Sequence of chain 1.I:
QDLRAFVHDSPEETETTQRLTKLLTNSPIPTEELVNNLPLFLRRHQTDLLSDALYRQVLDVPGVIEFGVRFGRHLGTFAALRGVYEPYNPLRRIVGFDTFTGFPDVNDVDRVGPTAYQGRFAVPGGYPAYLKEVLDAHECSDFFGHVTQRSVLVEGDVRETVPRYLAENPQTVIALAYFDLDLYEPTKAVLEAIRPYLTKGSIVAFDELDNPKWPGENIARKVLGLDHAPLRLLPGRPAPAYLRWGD

Binding-site contacts:
Ligand atom N contacts residue ASP216 of chain 1.I at 2.7 Å (salt-bridge).
Ligand atom OE2 contacts residue PHE130 of chain 1.I at 3.2 Å.
Ligand atom C contacts residue NA1 of chain 1.UA at 4.0 Å.
Ligand atom O contacts residue NA1 of chain 1.UA at 2.9 Å (h-bond).
Ligand atom CD contacts residue TRP223 of chain 1.I at 3.7 Å (hydrophobic).
Ligand atom C contacts residue ASP216 of chain 1.I at 4.0 Å.
Ligand atom N contacts residue NA1 of chain 1.UA at 4.0 Å.
Ligand atom O contacts residue GLU217 of chain 1.I at 3.3 Å (salt-bridge).
Ligand atom CB contacts residue GLU217 of chain 1.I at 4.2 Å.
Ligand atom C contacts residue GLU217 of chain 1.I at 3.8 Å.
Ligand atom CG contacts residue GLU217 of chain 1.I at 3.5 Å.
Ligand atom CG contacts residue TRP223 of chain 1.I at 4.2 Å (hydrophobic).
Ligand atom CD contacts residue PHE130 of chain 1.I at 4.0 Å (hydrophobic).
Ligand atom N contacts residue GLU217 of chain 1.I at 2.8 Å (salt-bridge).
Ligand atom OE1 contacts residue TRP223 of chain 1.I at 3.0 Å (h-bond).
Ligand atom O contacts residue ASP216 of chain 1.I at 3.5 Å (salt-bridge).
Ligand atom N contacts residue ASP189 of chain 1.I at 3.6 Å.
Ligand atom N contacts residue ASP191 of chain 1.I at 4.1 Å.
Ligand atom OE1 contacts residue LYS222 of chain 1.I at 3.8 Å.
Ligand atom CA contacts residue ASP216 of chain 1.I at 3.8 Å.
Ligand atom CA contacts residue GLU217 of chain 1.I at 3.7 Å.
Ligand atom O contacts residue EDO1 of chain 1.VA at 3.8 Å.
Ligand atom CB contacts residue PHE130 of chain 1.I at 4.1 Å (hydrophobic).

A protein and the small-molecule ligand that binds it are described below.
Small molecule (SMILES): N[C@@H](CCC(=O)O)C(=O)O